Binding-site contacts:
Ligand atom C8 contacts residue ASN452 of chain 1.A at 4.1 Å.
Ligand atom C5 contacts residue ASN452 of chain 1.A at 3.6 Å.
Ligand atom C4 contacts residue ASN452 of chain 1.A at 4.1 Å.
Ligand atom C2 contacts residue ASN452 of chain 1.A at 2.2 Å.
Ligand atom C1 contacts residue THR454 of chain 1.A at 4.2 Å.
Ligand atom C1 contacts residue VAL455 of chain 1.A at 3.9 Å (hydrophobic).
Ligand atom N2 contacts residue ASN452 of chain 1.A at 2.7 Å (h-bond).
Ligand atom C5 contacts residue VAL455 of chain 1.A at 4.4 Å (hydrophobic).
Ligand atom C1 contacts residue ASN452 of chain 1.A at 1.4 Å.
Ligand atom C6 contacts residue VAL455 of chain 1.A at 4.5 Å (hydrophobic).
Ligand atom O7 contacts residue ASN452 of chain 1.A at 3.2 Å (h-bond).
Ligand atom O5 contacts residue ASN452 of chain 1.A at 2.4 Å (h-bond).
Ligand atom C3 contacts residue ASN452 of chain 1.A at 3.6 Å.
Ligand atom C7 contacts residue ASN452 of chain 1.A at 3.1 Å.
Ligand atom O5 contacts residue VAL455 of chain 1.A at 3.3 Å.

The small molecule below binds the protein below.
Small molecule (SMILES): CC(=O)N[C@@H]1[C@@H](O)[C@H](O)[C@@H](CO)O[C@H]1O

Sequence of chain 1.A:
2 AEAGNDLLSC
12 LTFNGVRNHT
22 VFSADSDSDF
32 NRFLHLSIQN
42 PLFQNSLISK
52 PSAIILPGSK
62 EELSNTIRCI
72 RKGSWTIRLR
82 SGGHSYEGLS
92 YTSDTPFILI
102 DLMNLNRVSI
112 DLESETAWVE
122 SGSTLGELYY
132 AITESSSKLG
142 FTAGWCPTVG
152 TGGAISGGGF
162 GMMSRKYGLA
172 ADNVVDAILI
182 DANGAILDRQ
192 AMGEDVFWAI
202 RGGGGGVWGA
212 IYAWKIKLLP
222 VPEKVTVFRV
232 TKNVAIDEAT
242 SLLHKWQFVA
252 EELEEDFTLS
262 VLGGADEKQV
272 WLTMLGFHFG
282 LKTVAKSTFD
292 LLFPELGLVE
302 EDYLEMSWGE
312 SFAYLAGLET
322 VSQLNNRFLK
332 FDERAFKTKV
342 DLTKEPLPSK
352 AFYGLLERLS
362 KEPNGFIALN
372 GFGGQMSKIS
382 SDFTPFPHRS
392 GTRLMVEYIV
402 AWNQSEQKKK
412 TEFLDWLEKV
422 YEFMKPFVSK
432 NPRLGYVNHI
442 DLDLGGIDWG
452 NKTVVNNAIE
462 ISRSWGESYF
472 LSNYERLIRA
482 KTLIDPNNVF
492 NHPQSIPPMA